This protein binds this small molecule.
Small molecule (SMILES): OC[C@H]1O[C@@H](O[C@@H]2[C@@H](O)[C@H](O)O[C@H](CO)[C@H]2O)[C@H](O)[C@@H](O)[C@@H]1O

Sequence of chain 1.A:
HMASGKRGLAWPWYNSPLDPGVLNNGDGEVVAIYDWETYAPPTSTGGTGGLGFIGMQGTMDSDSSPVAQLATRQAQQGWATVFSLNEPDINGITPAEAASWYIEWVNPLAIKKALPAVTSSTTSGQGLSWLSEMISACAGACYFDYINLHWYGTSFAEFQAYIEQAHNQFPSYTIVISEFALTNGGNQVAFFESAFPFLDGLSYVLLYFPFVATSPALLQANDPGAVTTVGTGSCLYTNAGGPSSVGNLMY

Binding-site contacts:
Ligand atom O6 contacts residue ILE130 of chain 1.A at 4.0 Å.
Ligand atom C6 contacts residue LYS132 of chain 1.A at 3.9 Å.
Ligand atom O3 contacts residue ALA129 of chain 1.A at 3.5 Å.
Ligand atom O4 contacts residue LEU128 of chain 1.A at 4.0 Å.
Ligand atom O3 contacts residue LYS131 of chain 1.A at 3.7 Å.
Ligand atom O6 contacts residue TYR162 of chain 1.A at 3.7 Å.
Ligand atom O3 contacts residue LYS132 of chain 1.A at 3.5 Å (salt-bridge).
Ligand atom O6 contacts residue ASP164 of chain 1.A at 2.7 Å (salt-bridge).
Ligand atom C2 contacts residue ILE130 of chain 1.A at 3.6 Å (hydrophobic).
Ligand atom O5 contacts residue ILE130 of chain 1.A at 4.0 Å.
Ligand atom C5 contacts residue LYS132 of chain 1.A at 3.8 Å.
Ligand atom O6 contacts residue ASN126 of chain 1.A at 3.3 Å (h-bond).
Ligand atom O6 contacts residue LYS132 of chain 1.A at 3.0 Å (salt-bridge).
Ligand atom C1 contacts residue TYR162 of chain 1.A at 4.0 Å (hydrophobic).
Ligand atom C6 contacts residue TYR162 of chain 1.A at 3.8 Å (hydrophobic).
Ligand atom O4 contacts residue LYS132 of chain 1.A at 3.0 Å (salt-bridge).
Ligand atom C4 contacts residue LYS132 of chain 1.A at 4.0 Å.
Ligand atom C5 contacts residue ASP164 of chain 1.A at 4.0 Å.
Ligand atom O4 contacts residue LYS131 of chain 1.A at 3.5 Å.
Ligand atom O4 contacts residue ASN126 of chain 1.A at 2.6 Å (h-bond).
Ligand atom O5 contacts residue LYS132 of chain 1.A at 2.9 Å (salt-bridge).
Ligand atom C3 contacts residue TYR162 of chain 1.A at 4.0 Å (hydrophobic).
Ligand atom O6 contacts residue PHE163 of chain 1.A at 3.6 Å.
Ligand atom C4 contacts residue ILE130 of chain 1.A at 3.6 Å (hydrophobic).
Ligand atom C6 contacts residue ASN126 of chain 1.A at 3.3 Å.
Ligand atom O2 contacts residue ALA129 of chain 1.A at 3.2 Å (h-bond).
Ligand atom O3 contacts residue ILE130 of chain 1.A at 3.4 Å.
Ligand atom O6 contacts residue PRO127 of chain 1.A at 3.8 Å.
Ligand atom C5 contacts residue TYR162 of chain 1.A at 3.6 Å (hydrophobic).
Ligand atom C3 contacts residue ILE130 of chain 1.A at 3.8 Å (hydrophobic).
Ligand atom C6 contacts residue ASP164 of chain 1.A at 3.4 Å.
Ligand atom O2 contacts residue ILE130 of chain 1.A at 3.9 Å.
Ligand atom C2 contacts residue LYS132 of chain 1.A at 3.9 Å.
Ligand atom C2 contacts residue ALA129 of chain 1.A at 3.6 Å (hydrophobic).
Ligand atom C5 contacts residue ASN126 of chain 1.A at 3.9 Å.
Ligand atom O4 contacts residue ASP164 of chain 1.A at 2.5 Å (salt-bridge).
Ligand atom C4 contacts residue ASP164 of chain 1.A at 3.5 Å.
Ligand atom C4 contacts residue ASN126 of chain 1.A at 3.4 Å.
Ligand atom O4 contacts residue TYR162 of chain 1.A at 3.5 Å.
Ligand atom C1 contacts residue LYS132 of chain 1.A at 3.6 Å.